Sequence of chain 1.C:
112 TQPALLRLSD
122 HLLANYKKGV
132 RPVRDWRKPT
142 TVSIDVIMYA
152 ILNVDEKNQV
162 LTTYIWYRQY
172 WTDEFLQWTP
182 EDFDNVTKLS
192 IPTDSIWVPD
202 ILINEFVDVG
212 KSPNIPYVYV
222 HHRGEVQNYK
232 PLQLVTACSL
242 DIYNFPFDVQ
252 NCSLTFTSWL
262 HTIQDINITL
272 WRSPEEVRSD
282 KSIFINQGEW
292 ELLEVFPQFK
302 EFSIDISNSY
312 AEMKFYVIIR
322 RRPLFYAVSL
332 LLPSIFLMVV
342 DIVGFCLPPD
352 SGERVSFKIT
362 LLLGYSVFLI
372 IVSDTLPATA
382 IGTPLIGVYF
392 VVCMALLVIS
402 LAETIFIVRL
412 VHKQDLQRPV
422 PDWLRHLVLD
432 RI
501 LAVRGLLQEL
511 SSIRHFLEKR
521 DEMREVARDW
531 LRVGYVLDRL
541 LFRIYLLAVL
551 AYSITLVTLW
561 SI

Binding-site contacts:
Ligand atom C12 contacts residue ARG169 of chain 1.A at 3.5 Å.
Ligand atom O07 contacts residue TRP260 of chain 1.C at 4.1 Å.
Ligand atom C10 contacts residue ASP146 of chain 1.A at 4.2 Å.
Ligand atom C21 contacts residue ASN205 of chain 1.C at 3.6 Å.
Ligand atom C13 contacts residue ARG169 of chain 1.A at 3.7 Å.
Ligand atom C14 contacts residue ILE148 of chain 1.A at 3.5 Å (hydrophobic).
Ligand atom C11 contacts residue ARG169 of chain 1.A at 3.3 Å.
Ligand atom C06 contacts residue TYR230 of chain 1.A at 3.7 Å (hydrophobic).
Ligand atom C09 contacts residue ILE148 of chain 1.A at 4.2 Å (hydrophobic).
Ligand atom C04 contacts residue TRP167 of chain 1.A at 3.7 Å (hydrophobic).
Ligand atom C18 contacts residue TYR311 of chain 1.C at 3.5 Å (hydrophobic).
Ligand atom C15 contacts residue TRP167 of chain 1.A at 3.7 Å (hydrophobic).
Ligand atom C03 contacts residue ARG169 of chain 1.A at 4.2 Å.
Ligand atom C10 contacts residue ILE148 of chain 1.A at 3.4 Å (hydrophobic).
Ligand atom C06 contacts residue TRP167 of chain 1.A at 3.8 Å (hydrophobic).
Ligand atom N17 contacts residue TRP260 of chain 1.C at 2.9 Å (h-bond).
Ligand atom C22 contacts residue TRP260 of chain 1.C at 3.7 Å (hydrophobic).
Ligand atom N05 contacts residue TRP167 of chain 1.A at 3.4 Å.
Ligand atom C14 contacts residue ARG169 of chain 1.A at 3.5 Å.
Ligand atom C14 contacts residue ASP146 of chain 1.A at 4.1 Å.
Ligand atom C11 contacts residue ASP146 of chain 1.A at 3.4 Å.
Ligand atom C16 contacts residue TRP260 of chain 1.C at 3.4 Å (hydrophobic).
Ligand atom C16 contacts residue TYR230 of chain 1.A at 3.9 Å (hydrophobic).
Ligand atom C13 contacts residue TRP167 of chain 1.A at 3.3 Å (hydrophobic).
Ligand atom O07 contacts residue TYR230 of chain 1.A at 3.2 Å.
Ligand atom C02 contacts residue ILE305 of chain 1.C at 4.1 Å (hydrophobic).
Ligand atom C12 contacts residue ILE148 of chain 1.A at 4.0 Å (hydrophobic).
Ligand atom C11 contacts residue ILE148 of chain 1.A at 3.5 Å (hydrophobic).
Ligand atom C12 contacts residue ASP146 of chain 1.A at 4.2 Å.
Ligand atom C21 contacts residue TRP167 of chain 1.A at 4.0 Å (hydrophobic).
Ligand atom C18 contacts residue TRP260 of chain 1.C at 3.8 Å (hydrophobic).
Ligand atom C10 contacts residue ARG169 of chain 1.A at 3.5 Å.
Ligand atom C12 contacts residue TRP167 of chain 1.A at 3.2 Å (hydrophobic).
Ligand atom C22 contacts residue SER259 of chain 1.C at 4.1 Å.
Ligand atom O07 contacts residue TRP167 of chain 1.A at 4.1 Å.
Ligand atom C09 contacts residue ARG169 of chain 1.A at 3.9 Å.
Ligand atom C08 contacts residue ARG169 of chain 1.A at 4.0 Å.
Ligand atom C20 contacts residue TRP167 of chain 1.A at 3.7 Å (hydrophobic).
Ligand atom C22 contacts residue ASN205 of chain 1.C at 4.0 Å.
Ligand atom C01 contacts residue ARG169 of chain 1.A at 3.8 Å.

Sequence of chain 1.A:
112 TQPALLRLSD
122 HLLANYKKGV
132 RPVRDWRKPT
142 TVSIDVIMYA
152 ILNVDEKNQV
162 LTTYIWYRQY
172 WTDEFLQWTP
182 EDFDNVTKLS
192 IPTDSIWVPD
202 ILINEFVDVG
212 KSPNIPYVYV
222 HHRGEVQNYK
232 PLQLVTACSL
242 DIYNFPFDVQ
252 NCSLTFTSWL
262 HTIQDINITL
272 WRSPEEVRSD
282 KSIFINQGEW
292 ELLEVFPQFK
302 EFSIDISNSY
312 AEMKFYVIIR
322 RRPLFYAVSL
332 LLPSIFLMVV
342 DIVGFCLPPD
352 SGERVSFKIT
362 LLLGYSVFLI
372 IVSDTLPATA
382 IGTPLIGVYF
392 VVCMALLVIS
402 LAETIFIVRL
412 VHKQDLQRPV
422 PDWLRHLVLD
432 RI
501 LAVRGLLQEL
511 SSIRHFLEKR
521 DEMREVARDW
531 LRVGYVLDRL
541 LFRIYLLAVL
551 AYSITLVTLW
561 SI

This small molecule binds to this protein.
Small molecule (SMILES): O=C1c2cccc3c2[C@H](CCC3)CN1[C@@H]1CN2CCC1CC2